This protein binds this small molecule.
Small molecule (SMILES): COCCOCC(=O)Nc1cccc(F)c1

Sequence of chain 1.A:
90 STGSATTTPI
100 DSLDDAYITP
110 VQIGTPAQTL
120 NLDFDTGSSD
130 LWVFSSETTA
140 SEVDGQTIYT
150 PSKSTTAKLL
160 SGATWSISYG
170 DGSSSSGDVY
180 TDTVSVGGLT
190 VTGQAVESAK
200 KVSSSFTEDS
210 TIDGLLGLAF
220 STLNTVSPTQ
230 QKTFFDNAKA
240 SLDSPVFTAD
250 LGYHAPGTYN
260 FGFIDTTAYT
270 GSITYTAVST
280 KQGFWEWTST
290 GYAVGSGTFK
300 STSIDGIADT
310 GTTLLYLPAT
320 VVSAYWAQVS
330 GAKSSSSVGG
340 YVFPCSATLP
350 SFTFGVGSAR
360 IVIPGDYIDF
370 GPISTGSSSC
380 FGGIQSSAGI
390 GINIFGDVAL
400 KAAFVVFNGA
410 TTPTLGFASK

Binding-site contacts:
Ligand atom C9 contacts residue ILE166 of chain 1.A at 4.1 Å (hydrophobic).
Ligand atom O2 contacts residue SER165 of chain 1.A at 4.3 Å.
Ligand atom C4 contacts residue ILE166 of chain 1.A at 4.0 Å (hydrophobic).
Ligand atom C6 contacts residue ILE166 of chain 1.A at 3.6 Å (hydrophobic).
Ligand atom C10 contacts residue LEU222 of chain 1.A at 3.7 Å (hydrophobic).
Ligand atom O2 contacts residue SER167 of chain 1.A at 2.9 Å (h-bond).
Ligand atom C3 contacts residue SER165 of chain 1.A at 3.6 Å.
Ligand atom C contacts residue ASN223 of chain 1.A at 3.4 Å.
Ligand atom C contacts residue THR221 of chain 1.A at 4.2 Å.
Ligand atom C5 contacts residue THR224 of chain 1.A at 4.3 Å.
Ligand atom C3 contacts residue THR224 of chain 1.A at 3.6 Å.
Ligand atom C8 contacts residue GLY126 of chain 1.A at 4.2 Å.
Ligand atom C5 contacts residue ILE166 of chain 1.A at 3.7 Å (hydrophobic).
Ligand atom C8 contacts residue SER127 of chain 1.A at 3.9 Å.
Ligand atom O contacts residue LEU222 of chain 1.A at 4.3 Å.
Ligand atom C4 contacts residue SER165 of chain 1.A at 4.3 Å.
Ligand atom N contacts residue THR224 of chain 1.A at 3.6 Å.
Ligand atom C4 contacts residue SER167 of chain 1.A at 4.0 Å.
Ligand atom F contacts residue LEU222 of chain 1.A at 3.3 Å.
Ligand atom C7 contacts residue ILE166 of chain 1.A at 4.0 Å (hydrophobic).
Ligand atom F contacts residue PHE283 of chain 1.A at 4.4 Å.
Ligand atom C7 contacts residue SER167 of chain 1.A at 3.6 Å.
Ligand atom C10 contacts residue ILE166 of chain 1.A at 4.0 Å (hydrophobic).
Ligand atom C9 contacts residue LEU222 of chain 1.A at 4.2 Å (hydrophobic).
Ligand atom O1 contacts residue THR224 of chain 1.A at 3.7 Å.
Ligand atom C4 contacts residue THR224 of chain 1.A at 3.8 Å.
Ligand atom F contacts residue SER128 of chain 1.A at 3.9 Å.
Ligand atom C10 contacts residue THR224 of chain 1.A at 4.3 Å.
Ligand atom C8 contacts residue ILE166 of chain 1.A at 4.2 Å (hydrophobic).
Ligand atom O2 contacts residue ILE166 of chain 1.A at 3.5 Å.
Ligand atom C2 contacts residue THR224 of chain 1.A at 4.2 Å.
Ligand atom O contacts residue ASN223 of chain 1.A at 3.6 Å.
Ligand atom F contacts residue GLY126 of chain 1.A at 4.0 Å.
Ligand atom F contacts residue SER127 of chain 1.A at 3.6 Å.
Ligand atom N contacts residue ILE166 of chain 1.A at 4.1 Å.
Ligand atom C9 contacts residue SER127 of chain 1.A at 4.1 Å.
Ligand atom C6 contacts residue SER167 of chain 1.A at 3.3 Å.
Ligand atom C7 contacts residue TYR168 of chain 1.A at 4.3 Å (hydrophobic).
Ligand atom O contacts residue THR224 of chain 1.A at 3.8 Å.
Ligand atom C contacts residue GLN229 of chain 1.A at 3.9 Å.